Sequence of chain 1.A:
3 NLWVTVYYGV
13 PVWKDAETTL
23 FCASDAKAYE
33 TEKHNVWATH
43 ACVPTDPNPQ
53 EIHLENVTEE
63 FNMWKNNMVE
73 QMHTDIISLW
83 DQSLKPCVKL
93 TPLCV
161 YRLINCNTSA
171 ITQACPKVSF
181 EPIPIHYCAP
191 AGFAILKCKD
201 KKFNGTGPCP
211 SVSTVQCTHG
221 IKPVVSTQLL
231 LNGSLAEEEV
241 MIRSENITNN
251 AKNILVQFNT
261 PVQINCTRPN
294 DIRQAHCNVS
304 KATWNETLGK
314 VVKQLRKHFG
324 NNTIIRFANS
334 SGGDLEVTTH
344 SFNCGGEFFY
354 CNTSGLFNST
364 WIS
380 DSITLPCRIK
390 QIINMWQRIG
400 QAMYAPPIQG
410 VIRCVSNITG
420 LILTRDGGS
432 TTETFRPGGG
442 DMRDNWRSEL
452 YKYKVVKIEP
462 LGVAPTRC

Binding-site contacts:
Ligand atom C7 contacts residue ASN204 of chain 1.A at 3.1 Å.
Ligand atom N2 contacts residue THR206 of chain 1.A at 3.8 Å.
Ligand atom C3 contacts residue ASN204 of chain 1.A at 3.8 Å.
Ligand atom O5 contacts residue ASN204 of chain 1.A at 2.4 Å (h-bond).
Ligand atom C1 contacts residue THR206 of chain 1.A at 4.2 Å.
Ligand atom O6 contacts residue THR206 of chain 1.A at 4.4 Å.
Ligand atom C5 contacts residue ASN204 of chain 1.A at 3.6 Å.
Ligand atom C2 contacts residue ASN204 of chain 1.A at 2.5 Å.
Ligand atom C4 contacts residue ASN204 of chain 1.A at 4.2 Å.
Ligand atom C8 contacts residue GLU245 of chain 1.A at 3.3 Å.
Ligand atom C1 contacts residue ASN204 of chain 1.A at 1.4 Å.
Ligand atom O5 contacts residue THR206 of chain 1.A at 4.4 Å.
Ligand atom C5 contacts residue THR206 of chain 1.A at 4.1 Å.
Ligand atom N2 contacts residue ASN204 of chain 1.A at 3.0 Å (h-bond).
Ligand atom O7 contacts residue ASN204 of chain 1.A at 2.8 Å (h-bond).
Ligand atom C8 contacts residue ASN204 of chain 1.A at 4.4 Å.
Ligand atom C2 contacts residue THR206 of chain 1.A at 4.4 Å.
Ligand atom C3 contacts residue THR206 of chain 1.A at 4.4 Å.

The protein below binds the small molecule below.
Small molecule (SMILES): CC(=O)N[C@@H]1[C@@H](O)[C@H](O)[C@@H](CO)O[C@H]1O